The protein below binds the small molecule below.
Small molecule (SMILES): CC(=O)N[C@@H]1[C@@H](O)[C@H](O)[C@@H](CO)O[C@H]1O

Binding-site contacts:
Ligand atom C7 contacts residue SER101 of chain 1.F at 4.4 Å.
Ligand atom N2 contacts residue ASN99 of chain 1.F at 2.9 Å (h-bond).
Ligand atom O7 contacts residue SER101 of chain 1.F at 4.2 Å.
Ligand atom C8 contacts residue SER101 of chain 1.F at 3.7 Å.
Ligand atom C5 contacts residue ASN99 of chain 1.F at 3.8 Å.
Ligand atom C3 contacts residue ASN99 of chain 1.F at 3.9 Å.
Ligand atom C7 contacts residue ASN99 of chain 1.F at 3.2 Å.
Ligand atom C4 contacts residue ASN99 of chain 1.F at 4.3 Å.
Ligand atom C1 contacts residue ASN99 of chain 1.F at 1.5 Å.
Ligand atom O7 contacts residue ASN99 of chain 1.F at 3.1 Å (h-bond).
Ligand atom C2 contacts residue ASN99 of chain 1.F at 2.5 Å.
Ligand atom C8 contacts residue ASN99 of chain 1.F at 4.3 Å.
Ligand atom O5 contacts residue ASN99 of chain 1.F at 2.5 Å (h-bond).

Sequence of chain 1.F:
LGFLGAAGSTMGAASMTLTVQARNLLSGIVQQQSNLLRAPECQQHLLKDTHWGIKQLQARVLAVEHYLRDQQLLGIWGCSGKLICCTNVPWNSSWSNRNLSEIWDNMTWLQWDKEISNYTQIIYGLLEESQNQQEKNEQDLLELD